Sequence of chain 1.Q:
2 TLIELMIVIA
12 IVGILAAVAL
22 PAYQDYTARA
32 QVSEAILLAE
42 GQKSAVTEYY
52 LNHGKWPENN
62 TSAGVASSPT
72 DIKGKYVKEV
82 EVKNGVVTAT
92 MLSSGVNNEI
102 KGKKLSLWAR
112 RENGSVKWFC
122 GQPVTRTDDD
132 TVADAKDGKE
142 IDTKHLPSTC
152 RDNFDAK

Binding-site contacts:
Ligand atom N contacts residue SER68 of chain 1.Q at 3.9 Å.
Ligand atom O4 contacts residue SER68 of chain 1.Q at 3.1 Å.
Ligand atom O4 contacts residue SER69 of chain 1.Q at 4.0 Å.
Ligand atom CA contacts residue SER68 of chain 1.Q at 4.5 Å.
Ligand atom O1 contacts residue SER68 of chain 1.Q at 2.9 Å.
Ligand atom O3 contacts residue SER68 of chain 1.Q at 1.4 Å.
Ligand atom O3 contacts residue THR62 of chain 1.Q at 4.3 Å.
Ligand atom P contacts residue SER68 of chain 1.Q at 2.5 Å.
Ligand atom O3 contacts residue ALA67 of chain 1.Q at 4.1 Å.
Ligand atom O1 contacts residue THR62 of chain 1.Q at 4.4 Å.
Ligand atom O2 contacts residue SER68 of chain 1.Q at 3.8 Å.
Ligand atom P contacts residue SER69 of chain 1.Q at 4.3 Å.
Ligand atom O3 contacts residue SER69 of chain 1.Q at 3.2 Å (h-bond).

The small molecule below binds the protein below.
Small molecule (SMILES): NCCOP(=O)(O)O